The small molecule below binds the protein below.
Small molecule (SMILES): CC(=O)N[C@H]1[C@H](O[C@H]2[C@H](O)[C@@H](NC(C)=O)CO[C@@H]2CO)O[C@H](CO)[C@@H](O)[C@@H]1O

Sequence of chain 1.C:
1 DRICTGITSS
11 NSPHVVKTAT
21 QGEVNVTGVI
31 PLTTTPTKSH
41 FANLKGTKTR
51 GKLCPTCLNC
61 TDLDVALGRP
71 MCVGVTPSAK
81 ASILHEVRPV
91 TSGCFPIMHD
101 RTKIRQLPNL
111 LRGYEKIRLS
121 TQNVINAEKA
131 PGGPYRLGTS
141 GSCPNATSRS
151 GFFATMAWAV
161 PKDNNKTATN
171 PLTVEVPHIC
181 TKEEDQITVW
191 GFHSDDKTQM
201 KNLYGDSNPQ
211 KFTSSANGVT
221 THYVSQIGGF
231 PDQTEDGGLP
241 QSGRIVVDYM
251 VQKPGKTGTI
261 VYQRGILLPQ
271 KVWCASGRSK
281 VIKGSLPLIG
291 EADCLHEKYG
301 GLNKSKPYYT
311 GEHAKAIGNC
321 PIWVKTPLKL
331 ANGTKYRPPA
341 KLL

Binding-site contacts:
Ligand atom C8 contacts residue ASN25 of chain 1.C at 4.2 Å.
Ligand atom O5 contacts residue SER12 of chain 1.C at 4.3 Å.
Ligand atom C1 contacts residue SER12 of chain 1.C at 3.7 Å.
Ligand atom C8 contacts residue TYR336 of chain 1.C at 3.8 Å (hydrophobic).
Ligand atom N2 contacts residue SER12 of chain 1.C at 3.5 Å (h-bond).
Ligand atom C1 contacts residue PRO13 of chain 1.C at 4.3 Å (hydrophobic).
Ligand atom O5 contacts residue VAL15 of chain 1.C at 3.6 Å.
Ligand atom C7 contacts residue ASN25 of chain 1.C at 3.1 Å.
Ligand atom O7 contacts residue ASN25 of chain 1.C at 3.2 Å (h-bond).
Ligand atom C5 contacts residue PRO13 of chain 1.C at 4.2 Å (hydrophobic).
Ligand atom C4 contacts residue ASN25 of chain 1.C at 4.3 Å.
Ligand atom C2 contacts residue PRO13 of chain 1.C at 4.2 Å (hydrophobic).
Ligand atom C1 contacts residue VAL15 of chain 1.C at 4.4 Å (hydrophobic).
Ligand atom O6 contacts residue PRO13 of chain 1.C at 2.8 Å (h-bond).
Ligand atom N2 contacts residue ASN25 of chain 1.C at 2.7 Å (h-bond).
Ligand atom O5 contacts residue PRO13 of chain 1.C at 3.5 Å (h-bond).
Ligand atom C2 contacts residue ASN25 of chain 1.C at 2.4 Å.
Ligand atom C2 contacts residue SER12 of chain 1.C at 3.7 Å.
Ligand atom C5 contacts residue VAL15 of chain 1.C at 4.5 Å (hydrophobic).
Ligand atom C1 contacts residue ASN25 of chain 1.C at 1.5 Å.
Ligand atom C7 contacts residue SER12 of chain 1.C at 4.3 Å.
Ligand atom C6 contacts residue PRO13 of chain 1.C at 3.8 Å (hydrophobic).
Ligand atom C3 contacts residue ASN25 of chain 1.C at 3.7 Å.
Ligand atom C5 contacts residue ASN25 of chain 1.C at 3.8 Å.
Ligand atom C6 contacts residue VAL15 of chain 1.C at 4.3 Å (hydrophobic).
Ligand atom O5 contacts residue ASN25 of chain 1.C at 2.5 Å (h-bond).